This small molecule binds to this protein.
Small molecule (SMILES): OC[C@H]1O[C@H](O)[C@H](F)[C@@H](O)[C@@H]1O

Binding-site contacts:
Ligand atom C4 contacts residue DNF1 of chain 2.B at 3.4 Å.
Ligand atom C6 contacts residue TYR379 of chain 2.A at 3.4 Å (hydrophobic).
Ligand atom O4 contacts residue GLN88 of chain 2.A at 2.8 Å (h-bond).
Ligand atom F2 contacts residue HIS190 of chain 2.A at 3.0 Å.
Ligand atom C2 contacts residue GLU452 of chain 2.A at 2.6 Å.
Ligand atom F2 contacts residue GLU452 of chain 2.A at 2.8 Å.
Ligand atom O3 contacts residue HIS190 of chain 2.A at 3.0 Å.
Ligand atom C2 contacts residue DNF1 of chain 2.B at 3.1 Å.
Ligand atom C6 contacts residue GLU507 of chain 2.A at 3.4 Å.
Ligand atom O5 contacts residue DNF1 of chain 2.B at 2.6 Å (h-bond).
Ligand atom C4 contacts residue GLU507 of chain 2.A at 3.5 Å.
Ligand atom C4 contacts residue GLU452 of chain 2.A at 3.8 Å.
Ligand atom O6 contacts residue TRP424 of chain 2.A at 3.5 Å.
Ligand atom C1 contacts residue TYR379 of chain 2.A at 3.4 Å (hydrophobic).
Ligand atom O4 contacts residue TRP500 of chain 2.A at 3.2 Å.
Ligand atom C6 contacts residue PHE516 of chain 2.A at 3.7 Å (hydrophobic).
Ligand atom C5 contacts residue TYR379 of chain 2.A at 3.1 Å (hydrophobic).
Ligand atom C2 contacts residue GLU236 of chain 2.A at 3.4 Å.
Ligand atom O5 contacts residue GLU452 of chain 2.A at 2.5 Å (salt-bridge).
Ligand atom C3 contacts residue DNF1 of chain 2.B at 3.8 Å.
Ligand atom O6 contacts residue GLU507 of chain 2.A at 2.6 Å (salt-bridge).
Ligand atom O5 contacts residue TYR379 of chain 2.A at 3.0 Å (h-bond).
Ligand atom O4 contacts residue TRP508 of chain 2.A at 3.7 Å.
Ligand atom C3 contacts residue TRP500 of chain 2.A at 3.8 Å (hydrophobic).
Ligand atom C5 contacts residue DNF1 of chain 2.B at 3.5 Å.
Ligand atom C4 contacts residue TRP508 of chain 2.A at 3.8 Å (hydrophobic).
Ligand atom O3 contacts residue GLN88 of chain 2.A at 2.6 Å (h-bond).
Ligand atom C3 contacts residue GLU452 of chain 2.A at 3.3 Å.
Ligand atom O4 contacts residue GLU507 of chain 2.A at 2.6 Å (salt-bridge).
Ligand atom C5 contacts residue TRP500 of chain 2.A at 3.7 Å (hydrophobic).
Ligand atom F2 contacts residue GLU236 of chain 2.A at 3.7 Å.
Ligand atom O3 contacts residue TRP508 of chain 2.A at 2.9 Å (h-bond).
Ligand atom F2 contacts residue ASN235 of chain 2.A at 2.7 Å.
Ligand atom O6 contacts residue DNF1 of chain 2.B at 3.1 Å (h-bond).
Ligand atom C3 contacts residue GLN88 of chain 2.A at 3.7 Å.
Ligand atom C3 contacts residue TRP508 of chain 2.A at 3.8 Å (hydrophobic).
Ligand atom C5 contacts residue GLU452 of chain 2.A at 3.1 Å.
Ligand atom C1 contacts residue DNF1 of chain 2.B at 3.2 Å.
Ligand atom C1 contacts residue GLU452 of chain 2.A at 1.4 Å.
Ligand atom C1 contacts residue GLU236 of chain 2.A at 3.2 Å.

Sequence of chain 2.A:
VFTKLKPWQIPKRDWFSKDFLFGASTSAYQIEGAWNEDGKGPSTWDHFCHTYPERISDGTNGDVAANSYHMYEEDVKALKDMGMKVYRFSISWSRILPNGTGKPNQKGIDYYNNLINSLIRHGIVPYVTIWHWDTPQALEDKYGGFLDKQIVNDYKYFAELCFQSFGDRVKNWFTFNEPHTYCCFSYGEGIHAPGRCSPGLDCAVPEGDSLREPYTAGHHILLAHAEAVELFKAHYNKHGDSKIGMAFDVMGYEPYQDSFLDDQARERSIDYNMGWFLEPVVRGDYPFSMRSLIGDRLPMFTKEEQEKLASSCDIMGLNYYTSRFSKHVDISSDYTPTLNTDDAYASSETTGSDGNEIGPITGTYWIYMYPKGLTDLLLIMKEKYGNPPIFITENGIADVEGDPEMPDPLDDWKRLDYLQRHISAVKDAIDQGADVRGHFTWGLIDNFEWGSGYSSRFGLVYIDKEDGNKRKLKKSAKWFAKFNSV